A protein and the small-molecule ligand that binds it are described below.
Small molecule (SMILES): CN[C@@H]1CCc2c(ccc(O)c2O)[C@H]1O

Binding-site contacts:
Ligand atom CAI contacts residue ASN343 of chain 1.D at 4.0 Å.
Ligand atom CAJ contacts residue PHE320 of chain 1.D at 3.5 Å (hydrophobic).
Ligand atom NAN contacts residue TYR347 of chain 1.D at 3.9 Å.
Ligand atom CAI contacts residue ASP144 of chain 1.D at 3.3 Å.
Ligand atom CAA contacts residue PHE320 of chain 1.D at 4.0 Å (hydrophobic).
Ligand atom CAB contacts residue PHE321 of chain 1.D at 4.1 Å (hydrophobic).
Ligand atom OAL contacts residue SER238 of chain 1.D at 3.4 Å.
Ligand atom CAO contacts residue ASP144 of chain 1.D at 3.3 Å.
Ligand atom CAF contacts residue PHE320 of chain 1.D at 3.7 Å (hydrophobic).
Ligand atom CAH contacts residue PHE224 of chain 1.D at 3.5 Å (hydrophobic).
Ligand atom CAE contacts residue PHE320 of chain 1.D at 4.1 Å (hydrophobic).
Ligand atom OAL contacts residue THR149 of chain 1.D at 4.2 Å.
Ligand atom CAJ contacts residue ASP144 of chain 1.D at 3.6 Å.
Ligand atom OAL contacts residue PHE321 of chain 1.D at 4.1 Å.
Ligand atom CAJ contacts residue ASN343 of chain 1.D at 3.7 Å.
Ligand atom CAD contacts residue SER234 of chain 1.D at 3.4 Å.
Ligand atom OAM contacts residue TYR347 of chain 1.D at 3.5 Å (h-bond).
Ligand atom OAM contacts residue VAL148 of chain 1.D at 4.3 Å.
Ligand atom CAG contacts residue PHE320 of chain 1.D at 4.2 Å (hydrophobic).
Ligand atom OAM contacts residue ASN343 of chain 1.D at 3.4 Å (h-bond).
Ligand atom CAH contacts residue TYR339 of chain 1.D at 3.6 Å (hydrophobic).
Ligand atom CAB contacts residue SER238 of chain 1.D at 4.2 Å.
Ligand atom CAC contacts residue SER234 of chain 1.D at 3.3 Å.
Ligand atom OAL contacts residue VAL145 of chain 1.D at 4.1 Å.
Ligand atom NAN contacts residue ASN343 of chain 1.D at 3.1 Å (h-bond).
Ligand atom CAG contacts residue TYR339 of chain 1.D at 3.7 Å (hydrophobic).
Ligand atom CAE contacts residue VAL145 of chain 1.D at 4.2 Å (hydrophobic).
Ligand atom CAB contacts residue VAL148 of chain 1.D at 3.6 Å (hydrophobic).
Ligand atom CAO contacts residue PHE224 of chain 1.D at 4.3 Å (hydrophobic).
Ligand atom CAD contacts residue VAL145 of chain 1.D at 4.3 Å (hydrophobic).
Ligand atom CAO contacts residue ASN343 of chain 1.D at 4.2 Å.
Ligand atom CAG contacts residue PHE224 of chain 1.D at 3.5 Å (hydrophobic).
Ligand atom OAM contacts residue ASP144 of chain 1.D at 2.6 Å (salt-bridge).
Ligand atom OAK contacts residue SER234 of chain 1.D at 2.7 Å (h-bond).
Ligand atom CAA contacts residue VAL148 of chain 1.D at 3.8 Å (hydrophobic).
Ligand atom OAK contacts residue ASN324 of chain 1.D at 4.3 Å.
Ligand atom NAN contacts residue ASP144 of chain 1.D at 3.0 Å (salt-bridge).
Ligand atom OAL contacts residue SER234 of chain 1.D at 2.4 Å (h-bond).
Ligand atom CAC contacts residue VAL145 of chain 1.D at 4.1 Å (hydrophobic).
Ligand atom CAC contacts residue PHE321 of chain 1.D at 4.2 Å (hydrophobic).

Sequence of chain 1.D:
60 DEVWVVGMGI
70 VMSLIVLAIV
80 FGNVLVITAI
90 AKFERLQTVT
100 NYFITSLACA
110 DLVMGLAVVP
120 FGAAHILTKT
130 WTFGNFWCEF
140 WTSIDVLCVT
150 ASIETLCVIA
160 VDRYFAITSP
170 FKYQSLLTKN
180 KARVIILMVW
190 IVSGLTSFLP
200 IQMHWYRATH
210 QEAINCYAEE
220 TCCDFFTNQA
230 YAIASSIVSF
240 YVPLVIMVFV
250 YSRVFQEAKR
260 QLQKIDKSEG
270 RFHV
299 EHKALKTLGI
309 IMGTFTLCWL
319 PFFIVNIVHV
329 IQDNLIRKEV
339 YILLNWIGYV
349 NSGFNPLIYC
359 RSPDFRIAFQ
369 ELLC